Sequence of chain 1.H:
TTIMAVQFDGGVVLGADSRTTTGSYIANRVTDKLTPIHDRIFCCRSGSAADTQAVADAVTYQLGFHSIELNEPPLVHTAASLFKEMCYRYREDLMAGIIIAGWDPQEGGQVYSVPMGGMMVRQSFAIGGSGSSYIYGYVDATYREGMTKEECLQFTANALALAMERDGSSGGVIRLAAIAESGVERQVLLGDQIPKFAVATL

Binding-site contacts:
Ligand atom C20 contacts residue THR20 of chain 1.H at 3.8 Å.
Ligand atom C9 contacts residue THR22 of chain 1.H at 3.4 Å.
Ligand atom C3 contacts residue THR20 of chain 1.H at 3.5 Å.
Ligand atom O8 contacts residue THR20 of chain 1.H at 3.4 Å.
Ligand atom C22 contacts residue LYS33 of chain 1.H at 3.5 Å.
Ligand atom C1 contacts residue THR119 of chain 1.I at 3.7 Å.
Ligand atom N13 contacts residue THR21 of chain 1.H at 3.2 Å (h-bond).
Ligand atom C21 contacts residue THR52 of chain 1.H at 3.3 Å.
Ligand atom C6 contacts residue ASN28 of chain 1.H at 3.8 Å.
Ligand atom O32 contacts residue SER48 of chain 1.H at 3.8 Å.
Ligand atom C2 contacts residue SER118 of chain 1.I at 3.6 Å.
Ligand atom O34 contacts residue THR21 of chain 1.H at 3.3 Å (h-bond).
Ligand atom C2 contacts residue THR20 of chain 1.H at 3.7 Å.
Ligand atom C14 contacts residue GLY47 of chain 1.H at 3.4 Å.
Ligand atom C6 contacts residue ASP120 of chain 1.I at 3.3 Å.
Ligand atom C7 contacts residue SER118 of chain 1.I at 3.4 Å.
Ligand atom O34 contacts residue THR20 of chain 1.H at 3.2 Å.
Ligand atom O31 contacts residue THR22 of chain 1.H at 3.5 Å (h-bond).
Ligand atom C22 contacts residue THR1 of chain 1.H at 2.8 Å.
Ligand atom C21 contacts residue ARG45 of chain 1.H at 3.7 Å.
Ligand atom O32 contacts residue ALA49 of chain 1.H at 3.0 Å (h-bond).
Ligand atom O33 contacts residue THR1 of chain 1.H at 2.5 Å (h-bond).
Ligand atom C2 contacts residue ALA49 of chain 1.H at 3.5 Å (hydrophobic).
Ligand atom C4 contacts residue THR20 of chain 1.H at 3.5 Å.
Ligand atom C5 contacts residue ASN28 of chain 1.H at 3.3 Å.
Ligand atom O31 contacts residue TYR114 of chain 1.I at 3.6 Å.
Ligand atom C5 contacts residue ASP120 of chain 1.I at 3.3 Å.
Ligand atom N10 contacts residue THR22 of chain 1.H at 3.4 Å (h-bond).
Ligand atom C26 contacts residue GLY47 of chain 1.H at 3.7 Å.
Ligand atom C15 contacts residue GLY47 of chain 1.H at 3.5 Å.
Ligand atom C22 contacts residue ARG19 of chain 1.H at 3.0 Å.
Ligand atom C17 contacts residue THR1 of chain 1.H at 3.5 Å.
Ligand atom C7 contacts residue TYR114 of chain 1.I at 3.4 Å (hydrophobic).
Ligand atom O33 contacts residue ARG19 of chain 1.H at 3.2 Å (salt-bridge).
Ligand atom C4 contacts residue TYR114 of chain 1.I at 3.4 Å (hydrophobic).
Ligand atom C18 contacts residue THR1 of chain 1.H at 3.3 Å.
Ligand atom N16 contacts residue GLY47 of chain 1.H at 2.7 Å (h-bond).
Ligand atom N10 contacts residue THR21 of chain 1.H at 3.8 Å.
Ligand atom C3 contacts residue TYR114 of chain 1.I at 3.6 Å (hydrophobic).
Ligand atom C22 contacts residue THR20 of chain 1.H at 3.7 Å.

Sequence of chain 1.I:
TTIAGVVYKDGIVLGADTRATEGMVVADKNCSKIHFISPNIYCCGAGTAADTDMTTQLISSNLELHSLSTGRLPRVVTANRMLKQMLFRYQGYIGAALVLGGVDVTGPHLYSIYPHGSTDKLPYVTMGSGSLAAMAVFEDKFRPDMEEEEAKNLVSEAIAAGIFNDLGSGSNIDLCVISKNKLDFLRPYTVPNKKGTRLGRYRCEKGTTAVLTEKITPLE

This small molecule binds to this protein.
Small molecule (SMILES): CC(C)C[C@@H](C=O)NC(=O)[C@H](CC(C)C)NC(=O)[C@H](CC(C)C)NC(=O)OCc1ccccc1